Sequence of chain 1.D:
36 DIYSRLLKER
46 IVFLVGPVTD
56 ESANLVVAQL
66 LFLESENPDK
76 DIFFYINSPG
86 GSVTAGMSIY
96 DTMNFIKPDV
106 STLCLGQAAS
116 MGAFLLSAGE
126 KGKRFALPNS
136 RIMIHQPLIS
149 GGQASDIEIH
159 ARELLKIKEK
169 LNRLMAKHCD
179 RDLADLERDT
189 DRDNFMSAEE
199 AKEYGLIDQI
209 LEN

Sequence of chain 1.FA:
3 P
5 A

This protein binds this small molecule.
Small molecule (SMILES): CCCCCCCC(=O)O

Sequence of chain 1.C:
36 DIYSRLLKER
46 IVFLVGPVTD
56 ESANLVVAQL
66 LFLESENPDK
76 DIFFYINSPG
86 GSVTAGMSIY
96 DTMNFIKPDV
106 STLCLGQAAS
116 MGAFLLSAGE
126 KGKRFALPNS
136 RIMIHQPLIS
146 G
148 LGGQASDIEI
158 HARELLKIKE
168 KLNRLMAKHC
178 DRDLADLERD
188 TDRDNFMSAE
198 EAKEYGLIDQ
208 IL

Binding-site contacts:
Ligand atom O1 contacts residue LEU66 of chain 1.C at 4.1 Å.
Ligand atom C4 contacts residue ILE46 of chain 1.D at 4.1 Å (hydrophobic).
Ligand atom C2 contacts residue TYR80 of chain 1.D at 4.0 Å (hydrophobic).
Ligand atom C6 contacts residue LEU41 of chain 1.D at 4.2 Å (hydrophobic).
Ligand atom O1 contacts residue WFP1 of chain 1.FA at 2.4 Å (h-bond).
Ligand atom C7 contacts residue LEU41 of chain 1.D at 4.4 Å (hydrophobic).
Ligand atom C5 contacts residue LEU66 of chain 1.C at 4.0 Å (hydrophobic).
Ligand atom C2 contacts residue WFP1 of chain 1.FA at 2.6 Å.
Ligand atom C1 contacts residue ALO2 of chain 1.FA at 3.1 Å.
Ligand atom C6 contacts residue GLU44 of chain 1.D at 3.8 Å.
Ligand atom C1 contacts residue MP86 of chain 1.FA at 4.4 Å.
Ligand atom O1 contacts residue ALO2 of chain 1.FA at 2.6 Å (h-bond).
Ligand atom C6 contacts residue SER70 of chain 1.C at 4.4 Å.
Ligand atom C4 contacts residue LEU66 of chain 1.C at 4.0 Å (hydrophobic).
Ligand atom C1 contacts residue LEU66 of chain 1.C at 4.0 Å (hydrophobic).
Ligand atom C2 contacts residue LEU66 of chain 1.C at 4.0 Å (hydrophobic).
Ligand atom C8 contacts residue ARG40 of chain 1.D at 3.9 Å.
Ligand atom C8 contacts residue PHE67 of chain 1.C at 3.9 Å (hydrophobic).
Ligand atom C1 contacts residue TYR80 of chain 1.D at 4.0 Å (hydrophobic).
Ligand atom C7 contacts residue LEU66 of chain 1.C at 3.9 Å (hydrophobic).
Ligand atom C8 contacts residue LEU41 of chain 1.D at 3.5 Å (hydrophobic).
Ligand atom C3 contacts residue WFP1 of chain 1.FA at 3.9 Å.
Ligand atom C2 contacts residue MP86 of chain 1.FA at 4.2 Å.
Ligand atom C2 contacts residue ALO2 of chain 1.FA at 4.4 Å.
Ligand atom C3 contacts residue LEU66 of chain 1.C at 4.0 Å (hydrophobic).
Ligand atom C1 contacts residue WFP1 of chain 1.FA at 1.5 Å.
Ligand atom C2 contacts residue ILE46 of chain 1.D at 4.0 Å (hydrophobic).
Ligand atom C5 contacts residue SER70 of chain 1.C at 4.1 Å.
Ligand atom C7 contacts residue PHE67 of chain 1.C at 3.8 Å (hydrophobic).
Ligand atom C7 contacts residue SER70 of chain 1.C at 3.5 Å.
Ligand atom C4 contacts residue LEU41 of chain 1.D at 4.3 Å (hydrophobic).
Ligand atom O1 contacts residue GLU69 of chain 1.C at 4.3 Å.